This protein binds this small molecule.
Small molecule (SMILES): CC(=O)N[C@H]1[C@H](O[C@H]2[C@H](O)[C@@H](NC(C)=O)CO[C@@H]2CO[C@@H]2O[C@@H](C)[C@@H](O)[C@@H](O)[C@@H]2O)O[C@H](CO)[C@@H](O)[C@@H]1O

Sequence of chain 2.A:
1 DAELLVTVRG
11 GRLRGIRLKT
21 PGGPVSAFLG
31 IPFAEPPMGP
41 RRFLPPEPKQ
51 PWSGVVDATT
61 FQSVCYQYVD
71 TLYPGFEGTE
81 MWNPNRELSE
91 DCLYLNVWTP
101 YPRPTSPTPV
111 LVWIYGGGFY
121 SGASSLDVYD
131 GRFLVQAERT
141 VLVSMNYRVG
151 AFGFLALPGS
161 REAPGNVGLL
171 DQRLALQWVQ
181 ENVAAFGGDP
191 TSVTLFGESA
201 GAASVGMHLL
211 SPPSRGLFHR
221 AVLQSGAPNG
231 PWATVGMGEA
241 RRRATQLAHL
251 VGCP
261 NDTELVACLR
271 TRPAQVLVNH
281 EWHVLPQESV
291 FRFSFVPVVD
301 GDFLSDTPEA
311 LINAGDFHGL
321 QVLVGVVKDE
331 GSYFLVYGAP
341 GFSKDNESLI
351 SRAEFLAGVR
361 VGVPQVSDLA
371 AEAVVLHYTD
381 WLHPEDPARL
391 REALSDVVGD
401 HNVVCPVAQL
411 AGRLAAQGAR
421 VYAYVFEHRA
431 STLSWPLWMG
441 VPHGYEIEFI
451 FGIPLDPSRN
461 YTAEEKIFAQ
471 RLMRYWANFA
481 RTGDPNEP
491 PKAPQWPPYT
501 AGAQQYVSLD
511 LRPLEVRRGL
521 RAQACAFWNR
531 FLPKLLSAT

Binding-site contacts:
Ligand atom O5 contacts residue SER343 of chain 2.A at 3.6 Å.
Ligand atom C8 contacts residue GLY341 of chain 2.A at 4.3 Å.
Ligand atom C6 contacts residue SER343 of chain 2.A at 3.7 Å.
Ligand atom O7 contacts residue GLY341 of chain 2.A at 2.7 Å (h-bond).
Ligand atom C7 contacts residue GLY341 of chain 2.A at 3.8 Å.
Ligand atom C8 contacts residue ASN346 of chain 2.A at 3.4 Å.
Ligand atom C4 contacts residue ASN346 of chain 2.A at 4.2 Å.
Ligand atom O6 contacts residue SER343 of chain 2.A at 4.0 Å.
Ligand atom C5 contacts residue SER343 of chain 2.A at 4.0 Å.
Ligand atom O7 contacts residue PHE342 of chain 2.A at 4.0 Å.
Ligand atom C2 contacts residue ASN346 of chain 2.A at 2.4 Å.
Ligand atom O2 contacts residue ASN346 of chain 2.A at 3.8 Å.
Ligand atom C1 contacts residue SER343 of chain 2.A at 4.4 Å.
Ligand atom C6 contacts residue PHE342 of chain 2.A at 4.3 Å (hydrophobic).
Ligand atom C8 contacts residue PRO340 of chain 2.A at 4.2 Å (hydrophobic).
Ligand atom O4 contacts residue GLY341 of chain 2.A at 4.5 Å.
Ligand atom O7 contacts residue ASN346 of chain 2.A at 3.9 Å.
Ligand atom C7 contacts residue ASN346 of chain 2.A at 3.2 Å.
Ligand atom C1 contacts residue GLY341 of chain 2.A at 4.5 Å.
Ligand atom N2 contacts residue ASN346 of chain 2.A at 2.9 Å (h-bond).
Ligand atom O7 contacts residue PRO340 of chain 2.A at 3.8 Å.
Ligand atom C1 contacts residue ASN346 of chain 2.A at 1.4 Å.
Ligand atom O5 contacts residue ASN346 of chain 2.A at 2.4 Å (h-bond).
Ligand atom C5 contacts residue ASN346 of chain 2.A at 3.7 Å.
Ligand atom C3 contacts residue ASN346 of chain 2.A at 3.8 Å.